The protein below binds the small molecule below.
Small molecule (SMILES): CC(C)CCC[C@@H](C)[C@H]1CC[C@H]2[C@@H]3CC=C4C[C@@H](OC(=O)CCC(=O)O)CC[C@]4(C)[C@H]3CC[C@]12C

Binding-site contacts:
Ligand atom CAI contacts residue PHE730 of chain 1.B at 3.5 Å (hydrophobic).
Ligand atom CAX contacts residue TRP677 of chain 1.B at 4.0 Å (hydrophobic).
Ligand atom CAL contacts residue ARG992 of chain 1.B at 4.4 Å.
Ligand atom CAS contacts residue PHE733 of chain 1.B at 4.2 Å (hydrophobic).
Ligand atom CAL contacts residue VAL996 of chain 1.B at 4.2 Å (hydrophobic).
Ligand atom CAZ contacts residue PHE730 of chain 1.B at 3.9 Å (hydrophobic).
Ligand atom CAI contacts residue ASN687 of chain 1.B at 3.9 Å.
Ligand atom CBE contacts residue ILE738 of chain 1.B at 4.2 Å (hydrophobic).
Ligand atom CBC contacts residue TRP677 of chain 1.B at 3.6 Å (hydrophobic).
Ligand atom OAW contacts residue SER844 of chain 1.B at 4.1 Å.
Ligand atom CAM contacts residue TRP677 of chain 1.B at 3.6 Å (hydrophobic).
Ligand atom CAC contacts residue ILE741 of chain 1.B at 3.8 Å (hydrophobic).
Ligand atom CAD contacts residue SER844 of chain 1.B at 4.3 Å.
Ligand atom CAL contacts residue LEU847 of chain 1.B at 3.7 Å (hydrophobic).
Ligand atom CAK contacts residue ILE691 of chain 1.B at 4.0 Å (hydrophobic).
Ligand atom OAH contacts residue ARG992 of chain 1.B at 3.6 Å (salt-bridge).
Ligand atom CAK contacts residue PHE730 of chain 1.B at 3.8 Å (hydrophobic).
Ligand atom CBG contacts residue ILE691 of chain 1.B at 4.4 Å (hydrophobic).
Ligand atom OAH contacts residue TRP677 of chain 1.B at 3.5 Å.
Ligand atom OAG contacts residue TRP677 of chain 1.B at 4.1 Å.
Ligand atom CAX contacts residue ARG992 of chain 1.B at 3.3 Å.
Ligand atom CAT contacts residue SER844 of chain 1.B at 4.0 Å.
Ligand atom CAM contacts residue LEU847 of chain 1.B at 4.1 Å (hydrophobic).
Ligand atom CAR contacts residue TRP677 of chain 1.B at 4.1 Å (hydrophobic).
Ligand atom CAN contacts residue ILE738 of chain 1.B at 4.2 Å (hydrophobic).
Ligand atom CAS contacts residue SER844 of chain 1.B at 4.3 Å.
Ligand atom CAQ contacts residue ILE691 of chain 1.B at 3.7 Å (hydrophobic).
Ligand atom CAT contacts residue PHE733 of chain 1.B at 3.6 Å (hydrophobic).
Ligand atom OAF contacts residue ARG992 of chain 1.B at 2.6 Å (salt-bridge).
Ligand atom CAU contacts residue VAL737 of chain 1.B at 4.1 Å (hydrophobic).
Ligand atom OAF contacts residue TRP677 of chain 1.B at 4.3 Å.
Ligand atom CAO contacts residue ILE738 of chain 1.B at 4.0 Å (hydrophobic).
Ligand atom CAP contacts residue ILE738 of chain 1.B at 4.0 Å (hydrophobic).
Ligand atom CAY contacts residue TRP677 of chain 1.B at 3.9 Å (hydrophobic).
Ligand atom CAC contacts residue VAL737 of chain 1.B at 3.7 Å (hydrophobic).
Ligand atom CAP contacts residue ILE691 of chain 1.B at 3.8 Å (hydrophobic).
Ligand atom CAX contacts residue VAL996 of chain 1.B at 4.2 Å (hydrophobic).
Ligand atom CAR contacts residue SER844 of chain 1.B at 3.5 Å.
Ligand atom CAC contacts residue PHE841 of chain 1.B at 4.3 Å (hydrophobic).
Ligand atom OAH contacts residue VAL996 of chain 1.B at 3.5 Å.

Sequence of chain 1.B:
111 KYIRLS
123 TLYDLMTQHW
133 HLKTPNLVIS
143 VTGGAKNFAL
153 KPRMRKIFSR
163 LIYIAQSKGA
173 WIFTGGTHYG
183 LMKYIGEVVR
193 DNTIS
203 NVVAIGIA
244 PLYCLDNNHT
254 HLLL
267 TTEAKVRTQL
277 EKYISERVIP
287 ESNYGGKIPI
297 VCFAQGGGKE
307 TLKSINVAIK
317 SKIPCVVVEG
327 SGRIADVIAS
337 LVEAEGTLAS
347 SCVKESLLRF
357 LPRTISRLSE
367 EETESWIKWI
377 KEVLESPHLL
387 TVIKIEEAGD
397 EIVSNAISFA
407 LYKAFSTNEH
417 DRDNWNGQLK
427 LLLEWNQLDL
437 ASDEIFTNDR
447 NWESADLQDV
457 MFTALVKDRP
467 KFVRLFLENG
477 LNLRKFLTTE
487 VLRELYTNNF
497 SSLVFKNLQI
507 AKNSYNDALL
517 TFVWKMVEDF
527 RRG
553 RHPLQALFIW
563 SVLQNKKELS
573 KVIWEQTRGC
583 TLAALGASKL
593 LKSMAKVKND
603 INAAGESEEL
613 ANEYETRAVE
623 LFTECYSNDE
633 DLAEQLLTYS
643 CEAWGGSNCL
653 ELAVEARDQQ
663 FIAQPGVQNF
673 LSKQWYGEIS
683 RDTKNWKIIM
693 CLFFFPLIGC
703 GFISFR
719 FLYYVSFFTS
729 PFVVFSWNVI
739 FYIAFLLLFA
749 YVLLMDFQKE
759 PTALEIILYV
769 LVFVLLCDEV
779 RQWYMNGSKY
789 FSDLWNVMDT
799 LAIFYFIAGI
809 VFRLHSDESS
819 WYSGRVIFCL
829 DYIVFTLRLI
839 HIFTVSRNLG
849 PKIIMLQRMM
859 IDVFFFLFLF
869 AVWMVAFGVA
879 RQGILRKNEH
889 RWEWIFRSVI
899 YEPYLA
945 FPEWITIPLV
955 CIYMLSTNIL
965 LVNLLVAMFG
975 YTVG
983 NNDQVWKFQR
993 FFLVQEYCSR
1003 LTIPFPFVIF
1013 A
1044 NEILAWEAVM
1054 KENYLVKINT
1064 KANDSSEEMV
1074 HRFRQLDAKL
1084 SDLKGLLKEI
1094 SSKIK